Sequence of chain 1.M:
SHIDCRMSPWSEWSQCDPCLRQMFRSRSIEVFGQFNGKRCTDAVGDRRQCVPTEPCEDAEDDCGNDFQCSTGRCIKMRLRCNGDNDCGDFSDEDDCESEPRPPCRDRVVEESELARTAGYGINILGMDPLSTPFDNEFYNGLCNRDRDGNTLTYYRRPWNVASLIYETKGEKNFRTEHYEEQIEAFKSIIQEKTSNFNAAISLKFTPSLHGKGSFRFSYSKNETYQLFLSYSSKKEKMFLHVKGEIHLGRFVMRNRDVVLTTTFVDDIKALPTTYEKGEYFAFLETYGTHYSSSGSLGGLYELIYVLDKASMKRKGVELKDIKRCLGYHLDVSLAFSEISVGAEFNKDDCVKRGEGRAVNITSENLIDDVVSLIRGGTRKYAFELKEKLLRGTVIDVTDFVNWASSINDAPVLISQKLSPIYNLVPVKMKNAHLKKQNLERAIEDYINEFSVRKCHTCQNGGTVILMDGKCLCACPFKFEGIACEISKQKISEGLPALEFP

A small-molecule ligand and the protein it binds are described below.
Small molecule (SMILES): CC(=O)N[C@H]1[C@H](O[C@H]2[C@H](O)[C@@H](NC(C)=O)CO[C@@H]2CO)O[C@H](CO)[C@@H](O)[C@@H]1O

Sequence of chain 1.N:
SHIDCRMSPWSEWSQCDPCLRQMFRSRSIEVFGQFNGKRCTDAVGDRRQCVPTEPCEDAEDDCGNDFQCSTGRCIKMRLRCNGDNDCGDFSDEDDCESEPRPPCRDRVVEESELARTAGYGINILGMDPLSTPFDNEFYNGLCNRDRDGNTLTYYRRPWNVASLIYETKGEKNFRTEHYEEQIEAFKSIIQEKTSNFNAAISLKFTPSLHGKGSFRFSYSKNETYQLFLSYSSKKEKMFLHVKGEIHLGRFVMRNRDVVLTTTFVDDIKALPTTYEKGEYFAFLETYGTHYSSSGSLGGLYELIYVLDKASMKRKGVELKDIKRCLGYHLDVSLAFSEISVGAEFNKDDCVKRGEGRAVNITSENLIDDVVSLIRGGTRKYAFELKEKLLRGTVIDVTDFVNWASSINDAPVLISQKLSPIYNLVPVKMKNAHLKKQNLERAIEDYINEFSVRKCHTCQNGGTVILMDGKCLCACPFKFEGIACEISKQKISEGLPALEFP

Binding-site contacts:
Ligand atom O5 contacts residue ASN394 of chain 1.M at 2.3 Å (h-bond).
Ligand atom N2 contacts residue LYS349 of chain 1.M at 3.6 Å.
Ligand atom C8 contacts residue LYS349 of chain 1.M at 3.5 Å.
Ligand atom C8 contacts residue ARG348 of chain 1.M at 3.2 Å.
Ligand atom C6 contacts residue GLU201 of chain 1.N at 3.2 Å.
Ligand atom C7 contacts residue ARG348 of chain 1.M at 4.3 Å.
Ligand atom C5 contacts residue GLU201 of chain 1.N at 3.7 Å.
Ligand atom C8 contacts residue THR396 of chain 1.M at 4.5 Å.
Ligand atom C1 contacts residue GLU201 of chain 1.N at 4.1 Å.
Ligand atom O6 contacts residue GLU201 of chain 1.N at 3.5 Å (salt-bridge).
Ligand atom C2 contacts residue ASN394 of chain 1.M at 2.4 Å.
Ligand atom O5 contacts residue GLU201 of chain 1.N at 3.1 Å (salt-bridge).
Ligand atom O7 contacts residue LYS349 of chain 1.M at 3.5 Å (salt-bridge).
Ligand atom C2 contacts residue LYS349 of chain 1.M at 4.1 Å.
Ligand atom N2 contacts residue ASN394 of chain 1.M at 3.0 Å (h-bond).
Ligand atom O7 contacts residue ASN394 of chain 1.M at 4.0 Å.
Ligand atom C8 contacts residue ILE395 of chain 1.M at 4.1 Å (hydrophobic).
Ligand atom C8 contacts residue LYS347 of chain 1.M at 4.1 Å.
Ligand atom C7 contacts residue ASN394 of chain 1.M at 3.8 Å.
Ligand atom O7 contacts residue ILE395 of chain 1.M at 4.0 Å.
Ligand atom C4 contacts residue ASN394 of chain 1.M at 4.1 Å.
Ligand atom C5 contacts residue ASN394 of chain 1.M at 3.6 Å.
Ligand atom C1 contacts residue ASN394 of chain 1.M at 1.4 Å.
Ligand atom C3 contacts residue ASN394 of chain 1.M at 3.8 Å.
Ligand atom C7 contacts residue LYS349 of chain 1.M at 4.2 Å.
Ligand atom C7 contacts residue ILE395 of chain 1.M at 4.3 Å (hydrophobic).
Ligand atom O6 contacts residue GLN199 of chain 1.N at 3.8 Å.
Ligand atom O7 contacts residue THR396 of chain 1.M at 3.2 Å (h-bond).
Ligand atom C7 contacts residue THR396 of chain 1.M at 4.2 Å.